A small-molecule ligand and the protein it binds are described below.
Small molecule (SMILES): Cc1cc(N)nc(CCc2cc(CC[C@H]3COCCN3C)cc(F)c2F)c1

Sequence of chain 1.B:
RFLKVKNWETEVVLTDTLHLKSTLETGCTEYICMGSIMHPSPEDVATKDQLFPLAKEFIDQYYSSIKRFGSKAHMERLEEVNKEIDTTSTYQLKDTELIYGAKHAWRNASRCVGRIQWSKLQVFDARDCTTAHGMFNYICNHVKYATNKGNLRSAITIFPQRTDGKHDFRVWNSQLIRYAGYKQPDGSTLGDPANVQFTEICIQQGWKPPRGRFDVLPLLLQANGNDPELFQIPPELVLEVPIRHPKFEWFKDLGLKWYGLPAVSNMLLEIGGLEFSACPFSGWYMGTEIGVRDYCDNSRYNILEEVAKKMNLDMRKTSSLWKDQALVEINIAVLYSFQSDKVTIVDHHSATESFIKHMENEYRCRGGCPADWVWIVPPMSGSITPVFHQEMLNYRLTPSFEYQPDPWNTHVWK

Binding-site contacts:
Ligand atom C27 contacts residue HEM1 of chain 1.J at 3.7 Å.
Ligand atom C02 contacts residue PRO269 of chain 1.B at 3.9 Å (hydrophobic).
Ligand atom C03 contacts residue HEM1 of chain 1.J at 3.2 Å.
Ligand atom C14 contacts residue GLN182 of chain 1.B at 3.4 Å.
Ligand atom C04 contacts residue HEM1 of chain 1.J at 3.8 Å.
Ligand atom C05 contacts residue VAL271 of chain 1.B at 3.6 Å (hydrophobic).
Ligand atom F12 contacts residue GLN182 of chain 1.B at 3.5 Å.
Ligand atom C15 contacts residue GLN182 of chain 1.B at 3.6 Å.
Ligand atom N02 contacts residue PRO269 of chain 1.B at 3.9 Å.
Ligand atom N02 contacts residue GLU296 of chain 1.B at 2.8 Å (salt-bridge).
Ligand atom C02 contacts residue HEM1 of chain 1.J at 3.6 Å.
Ligand atom N01 contacts residue GLU296 of chain 1.B at 2.7 Å (salt-bridge).
Ligand atom C09 contacts residue GLU296 of chain 1.B at 3.8 Å.
Ligand atom C07 contacts residue HEM1 of chain 1.J at 3.3 Å.
Ligand atom C18 contacts residue GLN182 of chain 1.B at 3.7 Å.
Ligand atom C25 contacts residue MET40 of chain 1.B at 3.7 Å (hydrophobic).
Ligand atom C26 contacts residue H4B1 of chain 1.H at 3.5 Å.
Ligand atom N02 contacts residue TRP291 of chain 1.B at 2.7 Å (h-bond).
Ligand atom C13 contacts residue GLN182 of chain 1.B at 3.4 Å.
Ligand atom C06 contacts residue GLU296 of chain 1.B at 3.5 Å.
Ligand atom C07 contacts residue SER289 of chain 1.B at 3.9 Å.
Ligand atom C16 contacts residue HEM1 of chain 1.J at 3.6 Å.
Ligand atom C07 contacts residue PHE288 of chain 1.B at 3.6 Å (hydrophobic).
Ligand atom F12 contacts residue TYR266 of chain 1.B at 3.8 Å.
Ligand atom C03 contacts residue TRP291 of chain 1.B at 3.9 Å (hydrophobic).
Ligand atom N02 contacts residue TYR292 of chain 1.B at 3.7 Å.
Ligand atom C07 contacts residue GLY290 of chain 1.B at 3.7 Å.
Ligand atom C02 contacts residue TRP291 of chain 1.B at 3.7 Å (hydrophobic).
Ligand atom F13 contacts residue ARG185 of chain 1.B at 3.3 Å.
Ligand atom F13 contacts residue GLN182 of chain 1.B at 3.5 Å.
Ligand atom C08 contacts residue GLU296 of chain 1.B at 3.4 Å.
Ligand atom F12 contacts residue TYR292 of chain 1.B at 3.4 Å.
Ligand atom N02 contacts residue HEM1 of chain 1.J at 3.3 Å.
Ligand atom F13 contacts residue TYR266 of chain 1.B at 3.1 Å.
Ligand atom C17 contacts residue HEM1 of chain 1.J at 3.6 Å.
Ligand atom C02 contacts residue GLU296 of chain 1.B at 3.6 Å.
Ligand atom C08 contacts residue VAL271 of chain 1.B at 3.9 Å (hydrophobic).
Ligand atom C03 contacts residue PRO269 of chain 1.B at 3.9 Å (hydrophobic).
Ligand atom C12 contacts residue GLN182 of chain 1.B at 3.4 Å.
Ligand atom C08 contacts residue HEM1 of chain 1.J at 3.8 Å.